Binding-site contacts:
Ligand atom O6 contacts residue ASP103 of chain 1.C at 4.5 Å.
Ligand atom C4 contacts residue ASN105 of chain 1.C at 4.1 Å.
Ligand atom C3 contacts residue ASN105 of chain 1.C at 3.8 Å.
Ligand atom N2 contacts residue ASN105 of chain 1.C at 3.0 Å (h-bond).
Ligand atom C7 contacts residue ASN105 of chain 1.C at 3.5 Å.
Ligand atom C5 contacts residue ASN105 of chain 1.C at 3.4 Å.
Ligand atom O7 contacts residue ASN105 of chain 1.C at 3.9 Å.
Ligand atom C2 contacts residue ASN105 of chain 1.C at 2.5 Å.
Ligand atom O5 contacts residue ASN105 of chain 1.C at 2.1 Å (h-bond).
Ligand atom C1 contacts residue ASN105 of chain 1.C at 1.4 Å.
Ligand atom C6 contacts residue ASN105 of chain 1.C at 4.4 Å.
Ligand atom O6 contacts residue ASN105 of chain 1.C at 4.3 Å.

This protein binds this small molecule.
Small molecule (SMILES): CC(=O)N[C@H]1[C@H](O[C@H]2[C@H](O)[C@@H](NC(C)=O)CO[C@@H]2CO)O[C@H](CO)[C@@H](O)[C@@H]1O

Sequence of chain 1.C:
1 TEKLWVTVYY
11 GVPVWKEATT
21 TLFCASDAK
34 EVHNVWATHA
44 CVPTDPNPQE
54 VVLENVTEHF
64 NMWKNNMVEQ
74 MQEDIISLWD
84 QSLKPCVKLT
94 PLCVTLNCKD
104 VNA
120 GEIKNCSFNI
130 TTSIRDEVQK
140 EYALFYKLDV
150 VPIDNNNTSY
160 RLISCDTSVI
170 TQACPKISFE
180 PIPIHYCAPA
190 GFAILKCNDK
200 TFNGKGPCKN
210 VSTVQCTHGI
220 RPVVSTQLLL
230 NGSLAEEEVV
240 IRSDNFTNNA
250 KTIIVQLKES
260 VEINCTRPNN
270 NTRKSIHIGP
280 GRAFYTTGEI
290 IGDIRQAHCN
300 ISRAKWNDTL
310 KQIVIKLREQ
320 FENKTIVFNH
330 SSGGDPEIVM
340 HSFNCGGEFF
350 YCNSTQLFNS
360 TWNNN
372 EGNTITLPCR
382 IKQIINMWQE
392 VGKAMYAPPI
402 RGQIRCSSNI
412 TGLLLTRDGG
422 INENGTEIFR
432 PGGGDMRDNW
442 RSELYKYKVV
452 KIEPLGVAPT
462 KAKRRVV